A protein and the small-molecule ligand that binds it are described below.
Small molecule (SMILES): Nc1nc2ncc([C@H](O)[C@H](O)CO)nc2c(=O)[nH]1

Sequence of chain 1.C:
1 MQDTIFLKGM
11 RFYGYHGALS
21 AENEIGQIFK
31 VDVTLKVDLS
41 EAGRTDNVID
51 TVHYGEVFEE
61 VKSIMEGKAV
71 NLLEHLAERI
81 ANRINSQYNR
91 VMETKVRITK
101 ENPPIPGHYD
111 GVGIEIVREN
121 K

Binding-site contacts:
Ligand atom O22 contacts residue PRO104 of chain 2.D at 3.4 Å.
Ligand atom C10 contacts residue TYR54 of chain 1.C at 3.4 Å (hydrophobic).
Ligand atom C1 contacts residue TYR54 of chain 1.C at 3.8 Å (hydrophobic).
Ligand atom N6 contacts residue HIS53 of chain 1.C at 3.4 Å (h-bond).
Ligand atom C3 contacts residue VAL52 of chain 1.C at 3.7 Å (hydrophobic).
Ligand atom C7 contacts residue TYR54 of chain 1.C at 3.8 Å (hydrophobic).
Ligand atom C1 contacts residue LEU73 of chain 2.D at 3.7 Å (hydrophobic).
Ligand atom N9 contacts residue LYS100 of chain 2.D at 3.0 Å (salt-bridge).
Ligand atom C7 contacts residue HIS53 of chain 1.C at 3.5 Å.
Ligand atom O11 contacts residue GLU74 of chain 2.D at 3.5 Å (salt-bridge).
Ligand atom N13 contacts residue ILE114 of chain 2.D at 3.7 Å.
Ligand atom O21 contacts residue ALA18 of chain 2.D at 3.4 Å (h-bond).
Ligand atom N9 contacts residue TYR54 of chain 1.C at 3.3 Å (h-bond).
Ligand atom O21 contacts residue GLU22 of chain 2.D at 2.6 Å (salt-bridge).
Ligand atom N2 contacts residue TYR54 of chain 1.C at 3.8 Å.
Ligand atom O24 contacts residue ALA18 of chain 2.D at 3.2 Å.
Ligand atom N13 contacts residue VAL52 of chain 1.C at 3.0 Å (h-bond).
Ligand atom O24 contacts residue GLU22 of chain 2.D at 3.6 Å.
Ligand atom O24 contacts residue LEU19 of chain 2.D at 2.9 Å (h-bond).
Ligand atom O11 contacts residue LEU73 of chain 2.D at 2.5 Å (h-bond).
Ligand atom C8 contacts residue TYR54 of chain 1.C at 3.5 Å (hydrophobic).
Ligand atom N2 contacts residue GLU74 of chain 2.D at 2.9 Å (salt-bridge).
Ligand atom N13 contacts residue THR51 of chain 1.C at 3.4 Å (h-bond).
Ligand atom O11 contacts residue LEU72 of chain 2.D at 3.2 Å.
Ligand atom C3 contacts residue TYR54 of chain 1.C at 3.5 Å (hydrophobic).
Ligand atom O21 contacts residue LYS100 of chain 2.D at 2.9 Å (salt-bridge).
Ligand atom N13 contacts residue GLU74 of chain 2.D at 3.3 Å (salt-bridge).
Ligand atom C1 contacts residue LEU72 of chain 2.D at 3.8 Å (hydrophobic).
Ligand atom N4 contacts residue TYR54 of chain 1.C at 3.4 Å.
Ligand atom N6 contacts residue TYR54 of chain 1.C at 3.5 Å.
Ligand atom O21 contacts residue GLY17 of chain 2.D at 3.5 Å.
Ligand atom C1 contacts residue GLU74 of chain 2.D at 3.7 Å.
Ligand atom N4 contacts residue VAL52 of chain 1.C at 3.5 Å (h-bond).
Ligand atom O11 contacts residue LYS100 of chain 2.D at 3.6 Å (salt-bridge).
Ligand atom C3 contacts residue GLU74 of chain 2.D at 3.8 Å.
Ligand atom C5 contacts residue TYR54 of chain 1.C at 3.4 Å (hydrophobic).
Ligand atom C16 contacts residue ALA18 of chain 2.D at 3.2 Å (hydrophobic).
Ligand atom C26 contacts residue PRO104 of chain 2.D at 3.8 Å (hydrophobic).
Ligand atom C26 contacts residue GLU22 of chain 2.D at 3.1 Å.
Ligand atom C16 contacts residue GLU22 of chain 2.D at 3.2 Å.

Sequence of chain 2.D:
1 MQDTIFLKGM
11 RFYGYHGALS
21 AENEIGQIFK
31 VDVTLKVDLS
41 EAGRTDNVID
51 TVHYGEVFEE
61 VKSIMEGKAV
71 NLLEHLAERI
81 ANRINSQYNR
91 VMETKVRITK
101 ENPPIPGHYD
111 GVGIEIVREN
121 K